A protein and the small-molecule ligand that binds it are described below.
Small molecule (SMILES): CCOC(=O)Nc1ccc(NCc2ccc(F)cc2)cc1N

Binding-site contacts:
Ligand atom C11 contacts residue PHE243 of chain 1.A at 3.2 Å (hydrophobic).
Ligand atom N4 contacts residue PHE243 of chain 1.A at 3.6 Å.
Ligand atom N5 contacts residue SER241 of chain 1.G at 2.5 Å (h-bond).
Ligand atom C22 contacts residue PHE242 of chain 1.G at 4.1 Å (hydrophobic).
Ligand atom O2 contacts residue LEU237 of chain 1.G at 3.1 Å (h-bond).
Ligand atom N4 contacts residue TRP174 of chain 1.A at 3.9 Å.
Ligand atom O2 contacts residue ILE238 of chain 1.G at 3.4 Å (h-bond).
Ligand atom C20 contacts residue LEU237 of chain 1.G at 3.1 Å (hydrophobic).
Ligand atom C21 contacts residue SER241 of chain 1.G at 4.2 Å.
Ligand atom N6 contacts residue PRO246 of chain 1.A at 4.0 Å.
Ligand atom C21 contacts residue LEU237 of chain 1.G at 4.2 Å (hydrophobic).
Ligand atom C10 contacts residue SER241 of chain 1.G at 3.6 Å.
Ligand atom C14 contacts residue TRP174 of chain 1.A at 3.2 Å (hydrophobic).
Ligand atom F1 contacts residue PHE178 of chain 1.A at 4.1 Å.
Ligand atom C12 contacts residue PHE243 of chain 1.A at 3.5 Å (hydrophobic).
Ligand atom C13 contacts residue TRP174 of chain 1.A at 3.2 Å (hydrophobic).
Ligand atom N6 contacts residue PHE243 of chain 1.A at 2.3 Å (h-bond).
Ligand atom C20 contacts residue SER241 of chain 1.G at 3.3 Å.
Ligand atom C9 contacts residue TRP174 of chain 1.A at 4.1 Å (hydrophobic).
Ligand atom C15 contacts residue PHE178 of chain 1.A at 3.4 Å (hydrophobic).
Ligand atom F1 contacts residue LEU237 of chain 1.G at 4.0 Å.
Ligand atom C12 contacts residue SER241 of chain 1.G at 3.8 Å.
Ligand atom C7 contacts residue TRP174 of chain 1.A at 3.3 Å (hydrophobic).
Ligand atom O3 contacts residue TRP174 of chain 1.A at 3.4 Å (h-bond).
Ligand atom C19 contacts residue LEU237 of chain 1.G at 3.7 Å (hydrophobic).
Ligand atom C18 contacts residue LEU237 of chain 1.G at 3.9 Å (hydrophobic).
Ligand atom N6 contacts residue SER241 of chain 1.G at 3.1 Å (h-bond).
Ligand atom C21 contacts residue PHE242 of chain 1.G at 3.6 Å (hydrophobic).
Ligand atom O2 contacts residue SER241 of chain 1.G at 3.1 Å.
Ligand atom N5 contacts residue LEU237 of chain 1.G at 2.7 Å (h-bond).
Ligand atom O3 contacts residue LEU237 of chain 1.G at 4.0 Å.
Ligand atom C21 contacts residue ILE238 of chain 1.G at 4.0 Å (hydrophobic).
Ligand atom C8 contacts residue PHE243 of chain 1.A at 3.9 Å (hydrophobic).
Ligand atom C17 contacts residue LEU237 of chain 1.G at 4.0 Å (hydrophobic).
Ligand atom C17 contacts residue PHE178 of chain 1.A at 3.3 Å (hydrophobic).
Ligand atom C14 contacts residue LEU237 of chain 1.G at 3.6 Å (hydrophobic).
Ligand atom C10 contacts residue TRP174 of chain 1.A at 3.8 Å (hydrophobic).
Ligand atom C10 contacts residue LEU237 of chain 1.G at 3.3 Å (hydrophobic).
Ligand atom C19 contacts residue PHE178 of chain 1.A at 3.9 Å (hydrophobic).
Ligand atom C8 contacts residue TRP174 of chain 1.A at 3.6 Å (hydrophobic).

Sequence of chain 1.G:
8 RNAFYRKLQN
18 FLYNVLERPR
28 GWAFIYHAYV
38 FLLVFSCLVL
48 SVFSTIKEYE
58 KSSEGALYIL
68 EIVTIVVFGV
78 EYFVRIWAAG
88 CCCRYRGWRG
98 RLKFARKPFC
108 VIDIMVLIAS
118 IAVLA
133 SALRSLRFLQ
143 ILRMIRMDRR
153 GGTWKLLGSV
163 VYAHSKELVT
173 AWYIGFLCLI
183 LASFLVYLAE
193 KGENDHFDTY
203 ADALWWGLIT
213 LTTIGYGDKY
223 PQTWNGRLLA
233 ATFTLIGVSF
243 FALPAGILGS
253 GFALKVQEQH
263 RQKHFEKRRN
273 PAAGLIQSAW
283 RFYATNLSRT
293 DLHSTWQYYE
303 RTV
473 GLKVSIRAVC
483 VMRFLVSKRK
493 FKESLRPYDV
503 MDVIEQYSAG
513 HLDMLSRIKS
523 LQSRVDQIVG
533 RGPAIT

Sequence of chain 1.A:
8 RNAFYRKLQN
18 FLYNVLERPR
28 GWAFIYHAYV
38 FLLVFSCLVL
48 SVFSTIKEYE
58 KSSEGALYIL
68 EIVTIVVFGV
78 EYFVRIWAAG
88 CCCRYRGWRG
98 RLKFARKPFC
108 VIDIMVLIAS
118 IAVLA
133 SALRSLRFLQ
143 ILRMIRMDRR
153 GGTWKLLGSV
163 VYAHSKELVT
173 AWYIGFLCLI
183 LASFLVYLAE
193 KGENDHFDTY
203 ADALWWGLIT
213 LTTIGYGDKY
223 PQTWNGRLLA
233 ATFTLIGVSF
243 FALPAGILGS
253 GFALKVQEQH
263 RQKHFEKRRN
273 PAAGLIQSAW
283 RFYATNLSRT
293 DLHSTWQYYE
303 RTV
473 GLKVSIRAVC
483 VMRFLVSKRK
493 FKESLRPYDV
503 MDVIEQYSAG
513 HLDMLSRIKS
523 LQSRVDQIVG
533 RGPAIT